Sequence of chain 10.A:
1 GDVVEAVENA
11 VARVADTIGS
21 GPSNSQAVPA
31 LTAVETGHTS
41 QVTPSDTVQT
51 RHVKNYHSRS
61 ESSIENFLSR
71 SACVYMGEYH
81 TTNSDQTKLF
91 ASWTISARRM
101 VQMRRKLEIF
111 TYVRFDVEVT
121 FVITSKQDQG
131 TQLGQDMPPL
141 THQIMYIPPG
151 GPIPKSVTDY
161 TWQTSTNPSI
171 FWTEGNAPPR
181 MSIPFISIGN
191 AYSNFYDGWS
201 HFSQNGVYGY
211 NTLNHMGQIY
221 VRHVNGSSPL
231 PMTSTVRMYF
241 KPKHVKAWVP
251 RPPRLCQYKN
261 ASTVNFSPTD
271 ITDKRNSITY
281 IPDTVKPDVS

The protein below binds the small molecule below.
Small molecule (SMILES): NCCCCCCCCCCCC(=O)O

Binding-site contacts:
Ligand atom C7 contacts residue VAL117 of chain 10.A at 4.3 Å (hydrophobic).
Ligand atom C contacts residue TYR192 of chain 10.A at 4.2 Å (hydrophobic).
Ligand atom OXT contacts residue MET216 of chain 10.A at 4.2 Å.
Ligand atom N contacts residue TYR146 of chain 10.A at 4.1 Å.
Ligand atom O contacts residue TYR192 of chain 10.A at 3.9 Å.
Ligand atom C10 contacts residue MET216 of chain 10.A at 3.6 Å (hydrophobic).
Ligand atom C2 contacts residue TYR146 of chain 10.A at 3.9 Å (hydrophobic).
Ligand atom C7 contacts residue TYR192 of chain 10.A at 4.4 Å (hydrophobic).
Ligand atom N contacts residue MET181 of chain 10.A at 3.9 Å.
Ligand atom C6 contacts residue TYR192 of chain 10.A at 4.4 Å (hydrophobic).
Ligand atom C6 contacts residue ILE95 of chain 10.A at 4.1 Å (hydrophobic).
Ligand atom C9 contacts residue PHE240 of chain 10.A at 4.1 Å (hydrophobic).
Ligand atom C5 contacts residue ILE183 of chain 10.A at 4.4 Å (hydrophobic).
Ligand atom C contacts residue ASN194 of chain 10.A at 4.0 Å.
Ligand atom O contacts residue VAL113 of chain 10.A at 4.0 Å.
Ligand atom C3 contacts residue ILE183 of chain 10.A at 3.7 Å (hydrophobic).
Ligand atom CA2 contacts residue PHE115 of chain 10.A at 4.3 Å (hydrophobic).
Ligand atom C3 contacts residue ILE95 of chain 10.A at 4.2 Å (hydrophobic).
Ligand atom O contacts residue LEU107 of chain 10.A at 4.4 Å.
Ligand atom C5 contacts residue PHE240 of chain 10.A at 4.1 Å (hydrophobic).
Ligand atom C9 contacts residue PHE115 of chain 10.A at 4.1 Å (hydrophobic).
Ligand atom C7 contacts residue PHE240 of chain 10.A at 3.9 Å (hydrophobic).
Ligand atom C9 contacts residue TYR192 of chain 10.A at 4.1 Å (hydrophobic).
Ligand atom C8 contacts residue TYR192 of chain 10.A at 3.6 Å (hydrophobic).
Ligand atom C1 contacts residue ILE183 of chain 10.A at 4.2 Å (hydrophobic).
Ligand atom C1 contacts residue VAL119 of chain 10.A at 4.2 Å (hydrophobic).
Ligand atom N contacts residue ILE219 of chain 10.A at 4.0 Å.
Ligand atom C8 contacts residue MET216 of chain 10.A at 3.9 Å (hydrophobic).
Ligand atom OXT contacts residue TYR210 of chain 10.A at 3.0 Å (h-bond).
Ligand atom C4 contacts residue ILE95 of chain 10.A at 4.0 Å (hydrophobic).
Ligand atom C4 contacts residue ILE183 of chain 10.A at 4.2 Å (hydrophobic).
Ligand atom C1 contacts residue ILE219 of chain 10.A at 4.1 Å (hydrophobic).
Ligand atom C7 contacts residue ILE95 of chain 10.A at 4.3 Å (hydrophobic).
Ligand atom C contacts residue TYR210 of chain 10.A at 4.1 Å (hydrophobic).
Ligand atom C2 contacts residue ILE95 of chain 10.A at 3.8 Å (hydrophobic).
Ligand atom O contacts residue ASN194 of chain 10.A at 3.0 Å (h-bond).
Ligand atom C5 contacts residue ILE95 of chain 10.A at 3.8 Å (hydrophobic).
Ligand atom C2 contacts residue ILE183 of chain 10.A at 4.2 Å (hydrophobic).
Ligand atom OXT contacts residue ASN194 of chain 10.A at 4.3 Å.
Ligand atom C10 contacts residue TYR192 of chain 10.A at 4.3 Å (hydrophobic).